Sequence of chain 3.A:
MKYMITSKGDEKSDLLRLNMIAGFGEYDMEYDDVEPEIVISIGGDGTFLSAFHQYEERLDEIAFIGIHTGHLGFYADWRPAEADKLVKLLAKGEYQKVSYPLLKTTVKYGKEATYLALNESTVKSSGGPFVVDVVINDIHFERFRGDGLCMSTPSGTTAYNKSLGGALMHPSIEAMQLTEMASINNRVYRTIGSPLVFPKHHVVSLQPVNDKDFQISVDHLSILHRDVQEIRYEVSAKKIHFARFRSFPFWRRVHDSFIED

Sequence of chain 2.A:
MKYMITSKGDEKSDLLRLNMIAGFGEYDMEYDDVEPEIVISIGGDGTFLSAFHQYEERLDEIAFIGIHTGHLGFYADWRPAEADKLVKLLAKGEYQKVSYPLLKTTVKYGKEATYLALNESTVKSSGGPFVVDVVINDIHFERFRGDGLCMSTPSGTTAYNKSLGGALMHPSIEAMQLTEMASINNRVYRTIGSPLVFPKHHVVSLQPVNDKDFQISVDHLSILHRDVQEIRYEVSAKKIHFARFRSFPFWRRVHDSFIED

Binding-site contacts:
Ligand atom C20 contacts residue TYR163 of chain 2.A at 3.7 Å (hydrophobic).
Ligand atom N8 contacts residue ALA185 of chain 3.A at 3.0 Å (h-bond).
Ligand atom C21 contacts residue TYR163 of chain 2.A at 3.7 Å (hydrophobic).
Ligand atom C7 contacts residue THR161 of chain 2.A at 3.2 Å.
Ligand atom O4 contacts residue HIS71 of chain 2.A at 2.8 Å (h-bond).
Ligand atom N2 contacts residue ASN122 of chain 2.A at 3.0 Å (h-bond).
Ligand atom O5 contacts residue ASP45 of chain 2.A at 3.1 Å (salt-bridge).
Ligand atom O9 contacts residue ASN122 of chain 2.A at 3.4 Å (h-bond).
Ligand atom O8 contacts residue GLU123 of chain 2.A at 2.3 Å (salt-bridge).
Ligand atom N2 contacts residue TYR75 of chain 2.A at 3.4 Å (h-bond).
Ligand atom C22 contacts residue ILE187 of chain 3.A at 3.5 Å (hydrophobic).
Ligand atom N10 contacts residue TYR163 of chain 2.A at 3.6 Å.
Ligand atom O6 contacts residue ASP45 of chain 2.A at 3.5 Å (salt-bridge).
Ligand atom N9 contacts residue ALA185 of chain 3.A at 3.7 Å.
Ligand atom C6 contacts residue ALA162 of chain 2.A at 3.7 Å (hydrophobic).
Ligand atom N9 contacts residue SER166 of chain 2.A at 3.2 Å (h-bond).
Ligand atom O8 contacts residue ALA162 of chain 2.A at 3.2 Å.
Ligand atom C5 contacts residue ALA162 of chain 2.A at 3.7 Å (hydrophobic).
Ligand atom C22 contacts residue SER166 of chain 2.A at 3.2 Å.
Ligand atom N8 contacts residue ASP150 of chain 3.A at 2.9 Å (salt-bridge).
Ligand atom O8 contacts residue TYR163 of chain 2.A at 3.5 Å (h-bond).
Ligand atom O5 contacts residue HIS71 of chain 2.A at 3.3 Å.
Ligand atom O5 contacts residue GLY44 of chain 2.A at 3.7 Å.
Ligand atom N2 contacts residue SER158 of chain 2.A at 3.1 Å (h-bond).
Ligand atom C8 contacts residue ASP45 of chain 2.A at 3.7 Å.
Ligand atom O6 contacts residue GLY46 of chain 2.A at 3.2 Å (h-bond).
Ligand atom O9 contacts residue ASP222 of chain 2.A at 3.7 Å.
Ligand atom C6 contacts residue THR161 of chain 2.A at 3.6 Å.
Ligand atom N9 contacts residue ILE187 of chain 3.A at 3.4 Å.
Ligand atom O9 contacts residue GLU123 of chain 2.A at 2.8 Å (salt-bridge).
Ligand atom C18 contacts residue GLU123 of chain 2.A at 3.5 Å.
Ligand atom C17 contacts residue GLU123 of chain 2.A at 3.3 Å.
Ligand atom P contacts residue HIS71 of chain 2.A at 3.6 Å.
Ligand atom N3 contacts residue THR161 of chain 2.A at 2.5 Å (h-bond).
Ligand atom O8 contacts residue ASN122 of chain 2.A at 3.5 Å (h-bond).
Ligand atom N1 contacts residue ASN122 of chain 2.A at 3.0 Å (h-bond).
Ligand atom C7 contacts residue PHE74 of chain 2.A at 3.3 Å (hydrophobic).
Ligand atom N3 contacts residue ALA162 of chain 2.A at 3.7 Å.
Ligand atom N3 contacts residue PHE74 of chain 2.A at 3.5 Å.
Ligand atom N8 contacts residue TYR163 of chain 2.A at 3.7 Å.

This protein binds this small molecule.
Small molecule (SMILES): CN(CC#Cc1nc2c(N)ncnc2n1[C@@H]1O[C@H](CO)[C@@H](O)[C@H]1OP(=O)(O)O)C[C@H]1O[C@@H](n2cnc3c(N)ncnc32)[C@H](O)[C@@H]1O